Sequence of chain 1.A:
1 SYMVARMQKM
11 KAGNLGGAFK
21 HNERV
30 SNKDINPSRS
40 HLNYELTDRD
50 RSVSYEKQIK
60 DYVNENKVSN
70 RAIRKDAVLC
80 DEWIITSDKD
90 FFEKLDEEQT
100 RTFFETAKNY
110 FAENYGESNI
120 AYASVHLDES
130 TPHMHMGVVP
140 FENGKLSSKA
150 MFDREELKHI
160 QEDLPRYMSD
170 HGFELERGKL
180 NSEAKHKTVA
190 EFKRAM

Binding-site contacts:
Ligand atom C2 contacts residue ARG70 of chain 1.A at 3.3 Å.
Ligand atom OP1 contacts residue ILE72 of chain 1.A at 4.1 Å.
Ligand atom C4' contacts residue NA1 of chain 1.E at 4.0 Å.
Ligand atom P contacts residue LYS74 of chain 1.A at 3.9 Å.
Ligand atom O4' contacts residue ARG70 of chain 1.A at 4.0 Å.
Ligand atom C1' contacts residue ARG70 of chain 1.A at 3.6 Å.
Ligand atom C4' contacts residue ARG70 of chain 1.A at 4.1 Å.
Ligand atom C1' contacts residue ARG70 of chain 1.A at 4.1 Å.
Ligand atom O2 contacts residue ARG73 of chain 1.A at 2.9 Å (salt-bridge).
Ligand atom C5' contacts residue ARG73 of chain 1.A at 3.9 Å.
Ligand atom C4' contacts residue ARG70 of chain 1.A at 4.0 Å.
Ligand atom O3' contacts residue LYS74 of chain 1.A at 3.9 Å.
Ligand atom OP2 contacts residue LYS74 of chain 1.A at 3.8 Å.
Ligand atom C5' contacts residue ASP75 of chain 1.A at 3.4 Å.
Ligand atom C7 contacts residue NA1 of chain 1.E at 4.0 Å.
Ligand atom C3' contacts residue NA1 of chain 1.E at 4.1 Å.
Ligand atom C5' contacts residue NA1 of chain 1.E at 2.8 Å.
Ligand atom OP1 contacts residue ALA71 of chain 1.A at 2.8 Å (h-bond).
Ligand atom OP1 contacts residue LYS74 of chain 1.A at 3.4 Å.
Ligand atom C2' contacts residue NA1 of chain 1.E at 4.1 Å.
Ligand atom OP1 contacts residue ARG70 of chain 1.A at 3.5 Å.
Ligand atom OP1 contacts residue LYS74 of chain 1.A at 2.8 Å (salt-bridge).
Ligand atom O5' contacts residue NA1 of chain 1.E at 3.4 Å (h-bond).
Ligand atom O4' contacts residue ARG70 of chain 1.A at 3.4 Å (salt-bridge).
Ligand atom C6 contacts residue NA1 of chain 1.E at 3.6 Å.
Ligand atom OP2 contacts residue NA1 of chain 1.E at 2.4 Å (h-bond).
Ligand atom C4' contacts residue ARG73 of chain 1.A at 3.5 Å.
Ligand atom P contacts residue ALA71 of chain 1.A at 4.0 Å.
Ligand atom C2' contacts residue NA1 of chain 1.E at 4.0 Å.
Ligand atom P contacts residue NA1 of chain 1.E at 3.5 Å.
Ligand atom N6 contacts residue LYS148 of chain 1.A at 3.5 Å (salt-bridge).
Ligand atom O3' contacts residue ARG70 of chain 1.A at 4.1 Å.
Ligand atom O3' contacts residue ARG70 of chain 1.A at 3.5 Å.
Ligand atom C2 contacts residue ARG73 of chain 1.A at 4.1 Å.
Ligand atom N3 contacts residue ARG70 of chain 1.A at 3.0 Å (salt-bridge).
Ligand atom OP1 contacts residue ARG73 of chain 1.A at 3.5 Å.
Ligand atom O3' contacts residue ARG73 of chain 1.A at 3.7 Å.
Ligand atom C4' contacts residue ASP75 of chain 1.A at 3.7 Å.
Ligand atom O4' contacts residue ARG73 of chain 1.A at 3.4 Å (salt-bridge).
Ligand atom C5' contacts residue ARG73 of chain 1.A at 3.8 Å.

This small molecule binds to this protein.
Small molecule (SMILES): Cc1cn([C@H]2C[C@H](O[P](=O)(O)OC[C@H]3O[C@@H](n4cc(C)c(=O)[nH]c4=O)C[C@@H]3O[P](=O)(O)OC[C@H]3O[C@@H](n4cc(C)c(=O)[nH]c4=O)C[C@@H]3O[P](=O)(O)OC[C@H]3O[C@@H](n4cnc5c(N)ncnc54)C[C@@H]3O[P](=O)(O)OC[C@H]3O[C@@H](n4cc(C)c(=O)[nH]c4=O)C[C@@H]3O)[C@@H](CO[P](=O)(O)O[C@H]3C[C@H](n4ccc(N)nc4=O)O[C@@H]3CO[P](=O)(O)O[C@H]3C[C@H](n4cnc5c(N)ncnc54)O[C@@H]3CO)O2)c(=O)[nH]c1=O